Sequence of chain 31.A:
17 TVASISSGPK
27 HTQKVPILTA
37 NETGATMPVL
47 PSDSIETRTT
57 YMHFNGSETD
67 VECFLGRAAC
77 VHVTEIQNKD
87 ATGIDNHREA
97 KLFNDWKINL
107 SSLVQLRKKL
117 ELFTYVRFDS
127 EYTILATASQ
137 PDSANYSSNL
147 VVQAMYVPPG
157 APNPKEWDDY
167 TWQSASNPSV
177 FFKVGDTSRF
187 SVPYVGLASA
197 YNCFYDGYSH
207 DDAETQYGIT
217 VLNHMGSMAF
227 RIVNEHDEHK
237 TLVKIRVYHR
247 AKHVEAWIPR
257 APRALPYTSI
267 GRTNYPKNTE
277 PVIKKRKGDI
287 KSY

Binding-site contacts:
Ligand atom C7 contacts residue TYR197 of chain 31.A at 3.5 Å (hydrophobic).
Ligand atom C18 contacts residue VAL188 of chain 31.A at 3.9 Å (hydrophobic).
Ligand atom C20 contacts residue VAL188 of chain 31.A at 3.7 Å (hydrophobic).
Ligand atom C21 contacts residue ILE104 of chain 31.A at 3.5 Å (hydrophobic).
Ligand atom C11 contacts residue MET221 of chain 31.A at 4.0 Å (hydrophobic).
Ligand atom C19 contacts residue TYR152 of chain 31.A at 3.9 Å (hydrophobic).
Ligand atom C10 contacts residue LEU106 of chain 31.A at 4.0 Å (hydrophobic).
Ligand atom C13 contacts residue SER126 of chain 31.A at 3.7 Å.
Ligand atom N5 contacts residue DMS1 of chain 31.F at 3.9 Å.
Ligand atom N5 contacts residue ASN219 of chain 31.A at 4.1 Å.
Ligand atom C21 contacts residue MET224 of chain 31.A at 4.0 Å (hydrophobic).
Ligand atom C13 contacts residue TYR197 of chain 31.A at 4.0 Å (hydrophobic).
Ligand atom C14 contacts residue TYR197 of chain 31.A at 4.1 Å (hydrophobic).
Ligand atom C14 contacts residue TYR128 of chain 31.A at 3.3 Å (hydrophobic).
Ligand atom C16 contacts residue ILE104 of chain 31.A at 3.7 Å (hydrophobic).
Ligand atom C7 contacts residue LEU106 of chain 31.A at 4.1 Å (hydrophobic).
Ligand atom C17 contacts residue TYR128 of chain 31.A at 3.8 Å (hydrophobic).
Ligand atom C14 contacts residue SER126 of chain 31.A at 3.6 Å.
Ligand atom C10 contacts residue TYR128 of chain 31.A at 3.6 Å (hydrophobic).
Ligand atom N9 contacts residue TYR128 of chain 31.A at 4.1 Å.
Ligand atom C13 contacts residue TYR128 of chain 31.A at 3.0 Å (hydrophobic).
Ligand atom C7 contacts residue PHE124 of chain 31.A at 3.8 Å (hydrophobic).
Ligand atom C1 contacts residue DMS1 of chain 31.F at 4.1 Å.
Ligand atom C19 contacts residue VAL191 of chain 31.A at 4.0 Å (hydrophobic).
Ligand atom C19 contacts residue VAL188 of chain 31.A at 3.5 Å (hydrophobic).
Ligand atom C20 contacts residue VAL191 of chain 31.A at 3.5 Å (hydrophobic).
Ligand atom C10 contacts residue MET221 of chain 31.A at 4.0 Å (hydrophobic).
Ligand atom C8 contacts residue TYR197 of chain 31.A at 3.4 Å (hydrophobic).
Ligand atom C11 contacts residue ILE104 of chain 31.A at 3.5 Å (hydrophobic).
Ligand atom C15 contacts residue TYR128 of chain 31.A at 3.0 Å (hydrophobic).
Ligand atom N4 contacts residue ASN219 of chain 31.A at 4.0 Å.
Ligand atom C1 contacts residue ASN198 of chain 31.A at 4.0 Å.
Ligand atom C8 contacts residue PHE124 of chain 31.A at 3.6 Å (hydrophobic).
Ligand atom C16 contacts residue TYR128 of chain 31.A at 2.9 Å (hydrophobic).
Ligand atom C11 contacts residue TYR128 of chain 31.A at 3.4 Å (hydrophobic).
Ligand atom C18 contacts residue TYR152 of chain 31.A at 3.8 Å (hydrophobic).
Ligand atom N4 contacts residue DMS1 of chain 31.F at 3.6 Å (h-bond).
Ligand atom C10 contacts residue ILE104 of chain 31.A at 3.9 Å (hydrophobic).
Ligand atom N12 contacts residue TYR128 of chain 31.A at 2.5 Å (h-bond).
Ligand atom C17 contacts residue ILE104 of chain 31.A at 3.8 Å (hydrophobic).

The protein below binds the small molecule below.
Small molecule (SMILES): COc1ccc(N2CCN(c3cccc(C)c3)CC2)nn1